The small molecule below binds the protein below.
Small molecule (SMILES): Cn1nc(NS(C)(=O)=O)c2c(Cl)ccc(-n3c([C@H](Cc4cc(F)cc(F)c4)NC(=O)Cn4nc(C(F)(F)F)c5c4CCC=C5)nc4ncccc4c3=O)c21

Sequence of chain 2.A:
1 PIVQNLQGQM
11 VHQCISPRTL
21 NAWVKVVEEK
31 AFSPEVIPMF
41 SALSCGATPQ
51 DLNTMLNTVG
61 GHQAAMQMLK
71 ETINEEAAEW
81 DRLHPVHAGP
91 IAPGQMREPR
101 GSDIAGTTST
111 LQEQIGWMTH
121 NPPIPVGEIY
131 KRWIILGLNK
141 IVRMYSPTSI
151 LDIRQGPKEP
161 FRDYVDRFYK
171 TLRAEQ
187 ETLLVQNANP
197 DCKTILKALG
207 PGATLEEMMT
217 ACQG

Binding-site contacts:
Ligand atom C36 contacts residue LYS70 of chain 4.A at 3.7 Å.
Ligand atom C33 contacts residue MET66 of chain 4.A at 3.3 Å (hydrophobic).
Ligand atom C28 contacts residue ASN57 of chain 4.A at 3.5 Å.
Ligand atom C20 contacts residue GLY106 of chain 4.A at 3.5 Å.
Ligand atom O09 contacts residue ASN74 of chain 4.A at 3.0 Å (h-bond).
Ligand atom N23 contacts residue ASN57 of chain 4.A at 3.7 Å.
Ligand atom O18 contacts residue THR107 of chain 4.A at 3.0 Å (h-bond).
Ligand atom C30 contacts residue ASN57 of chain 4.A at 3.2 Å.
Ligand atom F53 contacts residue LEU172 of chain 2.A at 3.5 Å.
Ligand atom F32 contacts residue MET66 of chain 4.A at 3.2 Å.
Ligand atom C14 contacts residue ALA105 of chain 4.A at 3.7 Å (hydrophobic).
Ligand atom O08 contacts residue LYS70 of chain 4.A at 3.5 Å (salt-bridge).
Ligand atom C30 contacts residue LEU56 of chain 4.A at 3.6 Å (hydrophobic).
Ligand atom CL12 contacts residue ASN74 of chain 4.A at 2.9 Å.
Ligand atom C13 contacts residue TYR130 of chain 4.A at 3.5 Å (hydrophobic).
Ligand atom F35 contacts residue LEU69 of chain 4.A at 3.2 Å.
Ligand atom O39 contacts residue LYS70 of chain 4.A at 3.3 Å.
Ligand atom F35 contacts residue ILE73 of chain 4.A at 3.4 Å.
Ligand atom C40 contacts residue ASN57 of chain 4.A at 3.4 Å.
Ligand atom N25 contacts residue ASN57 of chain 4.A at 2.9 Å (h-bond).
Ligand atom O18 contacts residue GLY106 of chain 4.A at 3.4 Å (h-bond).
Ligand atom F35 contacts residue MET66 of chain 4.A at 3.6 Å.
Ligand atom C27 contacts residue ASN57 of chain 4.A at 3.6 Å.
Ligand atom N05 contacts residue ASN74 of chain 4.A at 3.6 Å.
Ligand atom F32 contacts residue LEU56 of chain 4.A at 3.1 Å.
Ligand atom C46 contacts residue GLN63 of chain 4.A at 3.5 Å.
Ligand atom F53 contacts residue ARG173 of chain 2.A at 3.2 Å.
Ligand atom C28 contacts residue ASN53 of chain 4.A at 3.5 Å.
Ligand atom C34 contacts residue LYS70 of chain 4.A at 3.6 Å.
Ligand atom N37 contacts residue ASN57 of chain 4.A at 2.6 Å (h-bond).
Ligand atom C14 contacts residue TYR130 of chain 4.A at 3.4 Å (hydrophobic).
Ligand atom C17 contacts residue ASN53 of chain 4.A at 3.7 Å.
Ligand atom C04 contacts residue LYS70 of chain 4.A at 3.5 Å.
Ligand atom F35 contacts residue LYS70 of chain 4.A at 3.2 Å.
Ligand atom C48 contacts residue GLN63 of chain 4.A at 3.5 Å.
Ligand atom C15 contacts residue THR107 of chain 4.A at 3.7 Å.
Ligand atom C48 contacts residue GLN67 of chain 4.A at 3.5 Å.
Ligand atom C38 contacts residue ASN57 of chain 4.A at 3.4 Å.
Ligand atom F52 contacts residue LEU172 of chain 2.A at 3.4 Å.
Ligand atom C14 contacts residue ASN53 of chain 4.A at 3.4 Å.

Sequence of chain 4.A:
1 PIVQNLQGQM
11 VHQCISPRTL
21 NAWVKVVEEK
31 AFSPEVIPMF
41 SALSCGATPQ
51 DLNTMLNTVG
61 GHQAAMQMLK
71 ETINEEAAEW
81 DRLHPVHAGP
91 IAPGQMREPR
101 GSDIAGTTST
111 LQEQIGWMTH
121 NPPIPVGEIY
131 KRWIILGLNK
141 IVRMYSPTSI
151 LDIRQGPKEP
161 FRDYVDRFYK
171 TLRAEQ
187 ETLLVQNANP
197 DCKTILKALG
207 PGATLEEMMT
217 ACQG